Sequence of chain 1.F:
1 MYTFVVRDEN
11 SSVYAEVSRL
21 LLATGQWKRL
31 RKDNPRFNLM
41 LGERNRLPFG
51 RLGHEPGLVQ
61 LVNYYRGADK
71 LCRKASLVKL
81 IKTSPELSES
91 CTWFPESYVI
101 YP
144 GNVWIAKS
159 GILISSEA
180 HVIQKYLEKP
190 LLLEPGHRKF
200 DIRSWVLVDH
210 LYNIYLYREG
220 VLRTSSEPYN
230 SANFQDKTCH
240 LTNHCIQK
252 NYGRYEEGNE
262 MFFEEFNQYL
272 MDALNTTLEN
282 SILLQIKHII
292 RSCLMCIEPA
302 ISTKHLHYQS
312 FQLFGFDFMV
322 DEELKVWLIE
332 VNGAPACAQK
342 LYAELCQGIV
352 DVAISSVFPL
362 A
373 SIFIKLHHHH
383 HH

A protein and the small-molecule ligand that binds it are described below.
Small molecule (SMILES): Nc1ncnc2c1ncn2[C@@H]1O[C@H](CO[P](=O)(O)O[P](=O)(O)CP(=O)(O)O)[C@@H](O)[C@H]1O

Binding-site contacts:
Ligand atom O2' contacts residue THR241 of chain 1.F at 3.0 Å.
Ligand atom N7 contacts residue ILE330 of chain 1.F at 3.8 Å.
Ligand atom O2G contacts residue ASN333 of chain 1.F at 2.4 Å (h-bond).
Ligand atom O2A contacts residue LYS150 of chain 1.F at 3.8 Å.
Ligand atom O1A contacts residue GLU331 of chain 1.F at 3.5 Å.
Ligand atom C2 contacts residue LYS198 of chain 1.F at 3.8 Å.
Ligand atom C4' contacts residue ASN242 of chain 1.F at 3.6 Å.
Ligand atom C3' contacts residue ASP200 of chain 1.F at 3.7 Å.
Ligand atom PG contacts residue ARG202 of chain 1.F at 3.5 Å.
Ligand atom PG contacts residue ARG222 of chain 1.F at 3.8 Å.
Ligand atom O3' contacts residue ASP200 of chain 1.F at 2.7 Å (salt-bridge).
Ligand atom N7 contacts residue GLN183 of chain 1.F at 3.7 Å.
Ligand atom O3A contacts residue GLU331 of chain 1.F at 3.8 Å.
Ligand atom O2' contacts residue MET320 of chain 1.F at 3.7 Å.
Ligand atom O2G contacts residue ARG202 of chain 1.F at 2.3 Å (salt-bridge).
Ligand atom PG contacts residue ASN333 of chain 1.F at 3.0 Å.
Ligand atom N1 contacts residue LEU186 of chain 1.F at 3.6 Å.
Ligand atom C3B contacts residue ASN333 of chain 1.F at 3.1 Å.
Ligand atom C8 contacts residue ILE330 of chain 1.F at 3.7 Å (hydrophobic).
Ligand atom O2A contacts residue LYS74 of chain 1.F at 3.3 Å (salt-bridge).
Ligand atom O1G contacts residue ARG222 of chain 1.F at 2.8 Å (salt-bridge).
Ligand atom C2 contacts residue MET320 of chain 1.F at 3.3 Å (hydrophobic).
Ligand atom N6 contacts residue LYS184 of chain 1.F at 3.6 Å (salt-bridge).
Ligand atom C2 contacts residue TYR185 of chain 1.F at 3.7 Å (hydrophobic).
Ligand atom N3 contacts residue MET320 of chain 1.F at 3.8 Å.
Ligand atom O2B contacts residue ASN242 of chain 1.F at 3.1 Å (h-bond).
Ligand atom O5' contacts residue ASN242 of chain 1.F at 3.6 Å (h-bond).
Ligand atom O3' contacts residue ASN242 of chain 1.F at 3.8 Å.
Ligand atom PG contacts residue ASP318 of chain 1.F at 3.4 Å.
Ligand atom O3A contacts residue LYS74 of chain 1.F at 3.6 Å (salt-bridge).
Ligand atom PA contacts residue LYS74 of chain 1.F at 3.7 Å.
Ligand atom O2G contacts residue GLU331 of chain 1.F at 3.6 Å.
Ligand atom O2G contacts residue ASP318 of chain 1.F at 2.5 Å (salt-bridge).
Ligand atom O3G contacts residue ASN333 of chain 1.F at 3.3 Å (h-bond).
Ligand atom C8 contacts residue LYS150 of chain 1.F at 3.5 Å.
Ligand atom N6 contacts residue GLN183 of chain 1.F at 3.3 Å (h-bond).
Ligand atom N7 contacts residue LYS150 of chain 1.F at 3.1 Å (salt-bridge).
Ligand atom O1G contacts residue ASP318 of chain 1.F at 3.4 Å (salt-bridge).
Ligand atom C3B contacts residue GLU331 of chain 1.F at 3.1 Å.
Ligand atom O3' contacts residue THR241 of chain 1.F at 3.0 Å (h-bond).